Sequence of chain 37.A:
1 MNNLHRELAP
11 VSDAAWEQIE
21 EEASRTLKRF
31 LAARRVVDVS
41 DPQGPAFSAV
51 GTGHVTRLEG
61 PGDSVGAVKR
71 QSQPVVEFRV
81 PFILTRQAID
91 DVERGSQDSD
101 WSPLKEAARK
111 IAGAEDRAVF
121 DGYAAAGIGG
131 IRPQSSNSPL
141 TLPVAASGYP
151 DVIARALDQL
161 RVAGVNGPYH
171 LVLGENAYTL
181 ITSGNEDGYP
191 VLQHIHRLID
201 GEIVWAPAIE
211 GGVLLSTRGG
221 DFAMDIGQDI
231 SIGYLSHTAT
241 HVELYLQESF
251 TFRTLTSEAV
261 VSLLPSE

Binding-site contacts:
Ligand atom O contacts residue ILE232 of chain 37.A at 3.6 Å (h-bond).
Ligand atom CE contacts residue VAL36 of chain 37.A at 3.7 Å (hydrophobic).
Ligand atom CB contacts residue ARG35 of chain 37.A at 3.4 Å.
Ligand atom O contacts residue LEU4 of chain 37.A at 3.7 Å.
Ligand atom CD1 contacts residue ILE230 of chain 37.A at 3.5 Å (hydrophobic).
Ligand atom CD2 contacts residue GLU20 of chain 37.A at 3.6 Å.
Ligand atom N contacts residue ARG34 of chain 37.A at 3.7 Å.
Ligand atom N contacts residue ASP229 of chain 37.A at 3.2 Å (salt-bridge).
Ligand atom O contacts residue SER231 of chain 37.A at 3.2 Å.
Ligand atom C contacts residue SER231 of chain 37.A at 3.8 Å.
Ligand atom CD1 contacts residue LEU27 of chain 37.A at 3.6 Å (hydrophobic).
Ligand atom CD2 contacts residue SER24 of chain 37.A at 3.5 Å.
Ligand atom CD1 contacts residue LEU27 of chain 37.A at 3.8 Å (hydrophobic).
Ligand atom O contacts residue ASN2 of chain 37.A at 3.8 Å.
Ligand atom CB contacts residue ILE230 of chain 37.A at 3.6 Å (hydrophobic).
Ligand atom N contacts residue ILE230 of chain 37.A at 3.1 Å (h-bond).
Ligand atom CE contacts residue VAL37 of chain 37.A at 3.7 Å (hydrophobic).
Ligand atom N contacts residue ARG34 of chain 37.A at 3.9 Å.
Ligand atom CE contacts residue ARG35 of chain 37.A at 3.8 Å.
Ligand atom N contacts residue ASP229 of chain 37.A at 2.8 Å (salt-bridge).
Ligand atom OG contacts residue ASP229 of chain 37.A at 3.6 Å.
Ligand atom CA contacts residue ASP229 of chain 37.A at 3.6 Å.
Ligand atom N contacts residue ARG34 of chain 37.A at 3.4 Å (salt-bridge).
Ligand atom CA contacts residue SER231 of chain 37.A at 3.6 Å.
Ligand atom CA contacts residue ARG6 of chain 37.A at 3.7 Å.
Ligand atom CG contacts residue ILE230 of chain 37.A at 3.6 Å (hydrophobic).
Ligand atom CA contacts residue ASP229 of chain 37.A at 3.8 Å.
Ligand atom CA contacts residue ARG35 of chain 37.A at 3.8 Å.
Ligand atom O contacts residue ARG6 of chain 37.A at 3.4 Å (salt-bridge).
Ligand atom C contacts residue ARG34 of chain 37.A at 3.7 Å.
Ligand atom NZ contacts residue THR217 of chain 37.A at 3.8 Å.
Ligand atom O contacts residue ARG34 of chain 37.A at 2.8 Å (salt-bridge).
Ligand atom CD1 contacts residue LEU31 of chain 37.A at 3.6 Å (hydrophobic).
Ligand atom CB contacts residue SER24 of chain 37.A at 3.8 Å.
Ligand atom CG2 contacts residue LEU31 of chain 37.A at 3.8 Å (hydrophobic).
Ligand atom C contacts residue ASP229 of chain 37.A at 3.8 Å.
Ligand atom OG contacts residue ARG34 of chain 37.A at 3.7 Å.
Ligand atom CD1 contacts residue LYS28 of chain 37.A at 3.4 Å.
Ligand atom CB contacts residue VAL39 of chain 37.A at 3.7 Å (hydrophobic).
Ligand atom CG contacts residue ARG35 of chain 37.A at 3.1 Å.

This small molecule binds to this protein.
Small molecule (SMILES): CC[C@H](C)[C@H](NC(=O)[C@H](CC(N)=O)NC(=O)[C@H](CC(C)C)NC(=O)[C@H](CO)NC(=O)CNC(=O)[C@@H](N)CO)C(=O)NCC(=O)N[C@@H](CO)C(=O)N[C@@H](CC(C)C)C(=O)N[C@H](C=O)CCCCN